Binding-site contacts:
Ligand atom CG2 contacts residue GLN177 of chain 1.A at 3.5 Å.
Ligand atom CA contacts residue SER104 of chain 1.A at 3.7 Å.
Ligand atom O contacts residue GLY105 of chain 1.A at 3.5 Å.
Ligand atom CG2 contacts residue THR212 of chain 1.A at 3.6 Å.
Ligand atom N contacts residue HIS258 of chain 1.A at 3.0 Å (h-bond).
Ligand atom C contacts residue HIS258 of chain 1.A at 3.5 Å.
Ligand atom OXT contacts residue GLN177 of chain 1.A at 3.0 Å (h-bond).
Ligand atom O contacts residue ALA154 of chain 1.A at 3.2 Å.
Ligand atom O contacts residue GLY262 of chain 1.A at 3.3 Å (h-bond).
Ligand atom O contacts residue GLN261 of chain 1.A at 3.5 Å.
Ligand atom N contacts residue SER104 of chain 1.A at 2.7 Å (h-bond).
Ligand atom OD1 contacts residue ALA154 of chain 1.A at 3.7 Å.
Ligand atom CA contacts residue SER104 of chain 1.A at 3.4 Å.
Ligand atom C contacts residue GLY105 of chain 1.A at 3.8 Å.
Ligand atom N contacts residue ALA265 of chain 1.A at 3.0 Å (h-bond).
Ligand atom C contacts residue ALA265 of chain 1.A at 3.4 Å (hydrophobic).
Ligand atom CZ contacts residue GLN261 of chain 1.A at 3.5 Å.
Ligand atom CD1 contacts residue GLY211 of chain 1.A at 3.7 Å.
Ligand atom O contacts residue GLY256 of chain 1.A at 3.9 Å.
Ligand atom O contacts residue PRO257 of chain 1.A at 3.7 Å.
Ligand atom CD2 contacts residue GLN261 of chain 1.A at 3.8 Å.
Ligand atom O contacts residue ASN106 of chain 1.A at 3.0 Å (h-bond).
Ligand atom OD1 contacts residue SER104 of chain 1.A at 2.6 Å (h-bond).
Ligand atom CE2 contacts residue GLN261 of chain 1.A at 3.4 Å.
Ligand atom OXT contacts residue GLY105 of chain 1.A at 3.8 Å.
Ligand atom O contacts residue GLY105 of chain 1.A at 3.8 Å.
Ligand atom OD2 contacts residue MET130 of chain 1.A at 3.6 Å.
Ligand atom O contacts residue THR107 of chain 1.A at 3.2 Å (h-bond).
Ligand atom CA contacts residue HIS258 of chain 1.A at 3.1 Å.
Ligand atom CA contacts residue ALA265 of chain 1.A at 3.0 Å (hydrophobic).
Ligand atom O contacts residue LLP76 of chain 1.A at 3.8 Å.
Ligand atom C contacts residue GLY105 of chain 1.A at 3.8 Å.
Ligand atom O contacts residue HIS258 of chain 1.A at 3.2 Å.
Ligand atom CG1 contacts residue GLY262 of chain 1.A at 3.4 Å.
Ligand atom OXT contacts residue THR103 of chain 1.A at 3.0 Å (h-bond).
Ligand atom CG contacts residue SER104 of chain 1.A at 3.2 Å.
Ligand atom CD2 contacts residue HIS258 of chain 1.A at 3.8 Å.
Ligand atom CG2 contacts residue PRO257 of chain 1.A at 3.6 Å (hydrophobic).
Ligand atom N contacts residue ALA265 of chain 1.A at 3.0 Å (h-bond).
Ligand atom C contacts residue SER104 of chain 1.A at 3.5 Å.

This small molecule binds to this protein.
Small molecule (SMILES): CC[C@H](C)[C@H](NC(=O)CNC(=O)[C@H](CC(=O)O)NC(=O)CNC(=O)[C@H](C)NC(=O)[C@H](C)NC(=O)[C@H](Cc1ccccc1)NC(=O)[C@@H](N)[C@@H](C)O)C(=O)O

Sequence of chain 1.A:
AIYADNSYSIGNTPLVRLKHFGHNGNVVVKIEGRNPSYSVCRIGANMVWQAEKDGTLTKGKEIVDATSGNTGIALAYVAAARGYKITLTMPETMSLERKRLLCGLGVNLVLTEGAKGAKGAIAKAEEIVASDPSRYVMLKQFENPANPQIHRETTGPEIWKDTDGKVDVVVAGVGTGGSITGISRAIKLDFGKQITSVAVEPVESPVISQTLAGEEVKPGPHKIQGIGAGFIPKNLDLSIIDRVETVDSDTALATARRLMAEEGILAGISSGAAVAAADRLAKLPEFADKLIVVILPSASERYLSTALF